This protein binds this small molecule.
Small molecule (SMILES): CC[C@H](C)[C@H](NC(=O)[C@H](CO)NC(=O)[C@H](CCCNC(N)=[NH2+])NC(=O)[C@@H](NC(=O)[C@@H]1CCCN1C(=O)[C@@H]1CCCN1C(=O)[C@H](C)N)C(C)C)C(=O)N[C@H](C=O)Cc1ccc(O)cc1

Binding-site contacts:
Ligand atom CB contacts residue TYR266 of chain 1.A at 3.6 Å (hydrophobic).
Ligand atom C contacts residue ASN309 of chain 1.A at 3.8 Å.
Ligand atom CG2 contacts residue GLU264 of chain 1.A at 3.3 Å.
Ligand atom CG2 contacts residue ASN309 of chain 1.A at 3.6 Å.
Ligand atom CG contacts residue LYS262 of chain 1.A at 3.3 Å.
Ligand atom N contacts residue ASN255 of chain 1.A at 3.0 Å (h-bond).
Ligand atom C contacts residue THR263 of chain 1.A at 3.6 Å.
Ligand atom CD1 contacts residue TYR119 of chain 1.A at 3.9 Å (hydrophobic).
Ligand atom CA contacts residue ASN255 of chain 1.A at 3.7 Å.
Ligand atom C contacts residue THR263 of chain 1.A at 3.6 Å.
Ligand atom O contacts residue LEU314 of chain 1.A at 3.2 Å.
Ligand atom C contacts residue LEU314 of chain 1.A at 3.8 Å (hydrophobic).
Ligand atom CG contacts residue HIS305 of chain 1.A at 3.8 Å.
Ligand atom O contacts residue THR263 of chain 1.A at 3.0 Å (h-bond).
Ligand atom CG1 contacts residue VAL308 of chain 1.A at 4.0 Å (hydrophobic).
Ligand atom O contacts residue LYS262 of chain 1.A at 3.6 Å.
Ligand atom CG2 contacts residue LEU314 of chain 1.A at 3.7 Å (hydrophobic).
Ligand atom CG contacts residue ASP261 of chain 1.A at 3.0 Å.
Ligand atom C contacts residue ASN255 of chain 1.A at 3.5 Å.
Ligand atom O contacts residue ASN309 of chain 1.A at 2.6 Å (h-bond).
Ligand atom O contacts residue ASN255 of chain 1.A at 3.6 Å.
Ligand atom CD contacts residue TYR301 of chain 1.A at 3.3 Å (hydrophobic).
Ligand atom N contacts residue TYR301 of chain 1.A at 3.9 Å.
Ligand atom CB contacts residue ASP261 of chain 1.A at 3.0 Å.
Ligand atom CG contacts residue TYR301 of chain 1.A at 3.6 Å (hydrophobic).
Ligand atom CG1 contacts residue TYR122 of chain 1.A at 3.8 Å (hydrophobic).
Ligand atom C contacts residue THR263 of chain 1.A at 3.6 Å.
Ligand atom N contacts residue THR263 of chain 1.A at 3.5 Å (h-bond).
Ligand atom C contacts residue TYR122 of chain 1.A at 4.0 Å (hydrophobic).
Ligand atom CA contacts residue THR263 of chain 1.A at 3.6 Å.
Ligand atom CB contacts residue LEU314 of chain 1.A at 3.9 Å (hydrophobic).
Ligand atom O contacts residue THR263 of chain 1.A at 3.1 Å (h-bond).
Ligand atom CD1 contacts residue TYR122 of chain 1.A at 3.5 Å (hydrophobic).
Ligand atom O contacts residue HIS305 of chain 1.A at 3.4 Å.
Ligand atom CB contacts residue HIS305 of chain 1.A at 3.7 Å.
Ligand atom O contacts residue TYR122 of chain 1.A at 2.9 Å.
Ligand atom CG2 contacts residue HIS305 of chain 1.A at 3.3 Å.
Ligand atom CD contacts residue HIS305 of chain 1.A at 3.9 Å.
Ligand atom N contacts residue THR263 of chain 1.A at 3.9 Å.
Ligand atom CG2 contacts residue PHE306 of chain 1.A at 3.7 Å (hydrophobic).

Sequence of chain 1.A:
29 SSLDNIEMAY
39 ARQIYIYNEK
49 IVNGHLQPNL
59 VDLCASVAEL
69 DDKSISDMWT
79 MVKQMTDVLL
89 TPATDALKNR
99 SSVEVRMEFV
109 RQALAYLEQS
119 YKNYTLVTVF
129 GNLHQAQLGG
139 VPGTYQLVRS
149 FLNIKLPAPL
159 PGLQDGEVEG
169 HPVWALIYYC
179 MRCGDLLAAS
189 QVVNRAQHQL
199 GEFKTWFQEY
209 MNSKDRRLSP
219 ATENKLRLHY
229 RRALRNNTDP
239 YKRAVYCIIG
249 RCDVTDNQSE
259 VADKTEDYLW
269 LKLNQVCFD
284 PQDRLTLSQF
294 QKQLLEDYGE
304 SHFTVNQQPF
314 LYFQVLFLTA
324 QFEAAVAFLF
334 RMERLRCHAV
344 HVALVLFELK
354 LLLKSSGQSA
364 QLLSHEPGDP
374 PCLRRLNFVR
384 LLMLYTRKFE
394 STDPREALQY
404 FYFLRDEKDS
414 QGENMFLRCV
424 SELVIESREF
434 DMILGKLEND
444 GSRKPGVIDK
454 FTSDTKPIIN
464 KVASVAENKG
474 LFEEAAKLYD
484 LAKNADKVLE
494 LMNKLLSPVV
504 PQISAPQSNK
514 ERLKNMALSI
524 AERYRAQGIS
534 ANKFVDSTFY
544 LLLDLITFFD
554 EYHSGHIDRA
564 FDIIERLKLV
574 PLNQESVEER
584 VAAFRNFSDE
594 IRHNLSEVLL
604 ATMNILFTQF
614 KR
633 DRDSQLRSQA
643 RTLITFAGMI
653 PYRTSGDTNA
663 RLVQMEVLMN